Sequence of chain 2.C:
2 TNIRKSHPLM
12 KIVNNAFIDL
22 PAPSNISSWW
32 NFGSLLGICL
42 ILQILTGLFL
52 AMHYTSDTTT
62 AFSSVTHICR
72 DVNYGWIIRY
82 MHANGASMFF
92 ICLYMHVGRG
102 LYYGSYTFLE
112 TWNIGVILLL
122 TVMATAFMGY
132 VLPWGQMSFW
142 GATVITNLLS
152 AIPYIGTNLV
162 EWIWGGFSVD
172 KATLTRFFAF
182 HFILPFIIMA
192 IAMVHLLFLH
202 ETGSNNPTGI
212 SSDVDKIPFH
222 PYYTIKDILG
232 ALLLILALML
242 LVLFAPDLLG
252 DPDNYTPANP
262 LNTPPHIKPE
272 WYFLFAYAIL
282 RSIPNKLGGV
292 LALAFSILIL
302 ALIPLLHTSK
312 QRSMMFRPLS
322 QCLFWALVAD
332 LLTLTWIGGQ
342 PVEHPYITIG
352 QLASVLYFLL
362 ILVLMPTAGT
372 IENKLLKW

This protein binds this small molecule.
Small molecule (SMILES): CCCCCCCCCCCC1=C(O)C(=O)c2scnc2C1=O

Binding-site contacts:
Ligand atom C2 contacts residue MET138 of chain 2.C at 3.7 Å (hydrophobic).
Ligand atom C8 contacts residue ILE146 of chain 2.C at 3.6 Å (hydrophobic).
Ligand atom C9 contacts residue PRO270 of chain 2.C at 3.9 Å (hydrophobic).
Ligand atom C11 contacts residue PHE274 of chain 2.C at 3.5 Å (hydrophobic).
Ligand atom C17 contacts residue ALA125 of chain 2.C at 3.9 Å (hydrophobic).
Ligand atom C2 contacts residue LYS269 of chain 2.C at 3.6 Å.
Ligand atom O7 contacts residue TYR278 of chain 2.C at 3.3 Å.
Ligand atom S1 contacts residue ILE268 of chain 2.C at 3.9 Å.
Ligand atom O7 contacts residue HIS161 of chain 1.E at 3.0 Å (h-bond).
Ligand atom C7 contacts residue TRP141 of chain 2.C at 4.0 Å (hydrophobic).
Ligand atom C18 contacts residue LEU121 of chain 2.C at 3.4 Å (hydrophobic).
Ligand atom C7A contacts residue HIS161 of chain 1.E at 4.0 Å.
Ligand atom O6 contacts residue HIS161 of chain 1.E at 3.4 Å (h-bond).
Ligand atom C14 contacts residue MET124 of chain 2.C at 3.8 Å (hydrophobic).
Ligand atom C6 contacts residue TYR278 of chain 2.C at 4.0 Å (hydrophobic).
Ligand atom O4 contacts residue PRO270 of chain 2.C at 3.1 Å.
Ligand atom C4A contacts residue PRO270 of chain 2.C at 3.4 Å (hydrophobic).
Ligand atom C7A contacts residue TYR278 of chain 2.C at 3.7 Å (hydrophobic).
Ligand atom C4 contacts residue PRO270 of chain 2.C at 3.6 Å (hydrophobic).
Ligand atom C7A contacts residue VAL145 of chain 2.C at 3.5 Å (hydrophobic).
Ligand atom O6 contacts residue VAL145 of chain 2.C at 3.4 Å.
Ligand atom C13 contacts residue ILE146 of chain 2.C at 3.8 Å (hydrophobic).
Ligand atom C5 contacts residue ILE146 of chain 2.C at 3.8 Å (hydrophobic).
Ligand atom C4A contacts residue ILE146 of chain 2.C at 3.8 Å (hydrophobic).
Ligand atom C2 contacts residue PRO270 of chain 2.C at 4.0 Å (hydrophobic).
Ligand atom O6 contacts residue LEU281 of chain 2.C at 3.8 Å.
Ligand atom O4 contacts residue TYR131 of chain 2.C at 3.0 Å (h-bond).
Ligand atom O4 contacts residue ILE146 of chain 2.C at 3.2 Å.
Ligand atom N3 contacts residue GLY142 of chain 2.C at 3.4 Å.
Ligand atom S1 contacts residue TRP141 of chain 2.C at 3.8 Å.
Ligand atom C5 contacts residue PRO270 of chain 2.C at 3.9 Å (hydrophobic).
Ligand atom C18 contacts residue ALA125 of chain 2.C at 3.9 Å (hydrophobic).
Ligand atom C9 contacts residue PHE274 of chain 2.C at 3.8 Å (hydrophobic).
Ligand atom N3 contacts residue PRO270 of chain 2.C at 3.5 Å.
Ligand atom O7 contacts residue VAL145 of chain 2.C at 3.3 Å.
Ligand atom C6 contacts residue VAL145 of chain 2.C at 3.6 Å (hydrophobic).
Ligand atom C2 contacts residue TRP141 of chain 2.C at 3.8 Å (hydrophobic).
Ligand atom C2 contacts residue GLY142 of chain 2.C at 3.4 Å.
Ligand atom C7 contacts residue PRO270 of chain 2.C at 3.8 Å (hydrophobic).
Ligand atom O6 contacts residue TYR278 of chain 2.C at 3.7 Å.

Sequence of chain 1.E:
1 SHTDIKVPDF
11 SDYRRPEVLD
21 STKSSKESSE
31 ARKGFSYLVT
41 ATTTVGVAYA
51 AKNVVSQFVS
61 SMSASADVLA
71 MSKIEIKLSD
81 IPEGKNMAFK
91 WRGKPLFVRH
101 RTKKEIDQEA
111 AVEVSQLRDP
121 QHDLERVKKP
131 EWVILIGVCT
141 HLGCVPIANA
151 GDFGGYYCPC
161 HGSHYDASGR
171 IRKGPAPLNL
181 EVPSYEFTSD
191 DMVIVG